Binding-site contacts:
Ligand atom OXT contacts residue GLU149 of chain 1.B at 3.2 Å (salt-bridge).
Ligand atom O contacts residue ASP175 of chain 1.B at 4.1 Å.
Ligand atom OXT contacts residue GLY172 of chain 1.B at 3.5 Å.
Ligand atom CA contacts residue GLU149 of chain 1.B at 4.0 Å.
Ligand atom CA contacts residue ARG70 of chain 1.B at 3.8 Å.
Ligand atom OXT contacts residue ASP175 of chain 1.B at 3.1 Å (salt-bridge).
Ligand atom CA contacts residue PHE170 of chain 1.B at 4.1 Å (hydrophobic).
Ligand atom O3 contacts residue CO1 of chain 1.J at 2.1 Å.
Ligand atom O3 contacts residue ASP175 of chain 1.B at 4.2 Å.
Ligand atom C contacts residue CO1 of chain 1.J at 2.9 Å.
Ligand atom CA contacts residue MG1 of chain 1.N at 2.9 Å.
Ligand atom O3 contacts residue GLY172 of chain 1.B at 4.2 Å.
Ligand atom OXT contacts residue MG1 of chain 1.N at 2.2 Å.
Ligand atom C contacts residue PRO173 of chain 1.B at 3.9 Å (hydrophobic).
Ligand atom O contacts residue GLY172 of chain 1.B at 3.5 Å.
Ligand atom O3 contacts residue GLU149 of chain 1.B at 3.3 Å (salt-bridge).
Ligand atom C contacts residue MG1 of chain 1.N at 2.9 Å.
Ligand atom CB contacts residue PHE170 of chain 1.B at 3.6 Å (hydrophobic).
Ligand atom OXT contacts residue VAL118 of chain 3.B at 4.3 Å.
Ligand atom OXT contacts residue PRO173 of chain 1.B at 4.1 Å.
Ligand atom O3 contacts residue ARG70 of chain 1.B at 2.9 Å (salt-bridge).
Ligand atom O contacts residue MG1 of chain 1.N at 4.2 Å.
Ligand atom C contacts residue GLY172 of chain 1.B at 3.4 Å.
Ligand atom O contacts residue CO1 of chain 1.J at 4.2 Å.
Ligand atom OXT contacts residue CO1 of chain 1.J at 2.2 Å.
Ligand atom O3 contacts residue MG1 of chain 1.N at 2.1 Å.
Ligand atom OXT contacts residue ALA174 of chain 1.B at 3.7 Å.
Ligand atom C contacts residue ASP175 of chain 1.B at 4.0 Å.
Ligand atom CB contacts residue ARG70 of chain 1.B at 4.1 Å.
Ligand atom CA contacts residue GLN147 of chain 1.B at 3.9 Å.
Ligand atom O contacts residue PRO173 of chain 1.B at 3.3 Å (h-bond).
Ligand atom C contacts residue GLU149 of chain 1.B at 4.0 Å.
Ligand atom CB contacts residue LEU212 of chain 1.B at 3.6 Å (hydrophobic).
Ligand atom O3 contacts residue PHE170 of chain 1.B at 4.2 Å.
Ligand atom CB contacts residue TRP19 of chain 1.B at 4.2 Å (hydrophobic).
Ligand atom O3 contacts residue GLN147 of chain 1.B at 3.0 Å (h-bond).
Ligand atom CA contacts residue CO1 of chain 1.J at 2.9 Å.
Ligand atom CA contacts residue GLY172 of chain 1.B at 3.8 Å.
Ligand atom O contacts residue ALA174 of chain 1.B at 3.0 Å (h-bond).
Ligand atom C contacts residue ALA174 of chain 1.B at 3.8 Å (hydrophobic).

Sequence of chain 1.B:
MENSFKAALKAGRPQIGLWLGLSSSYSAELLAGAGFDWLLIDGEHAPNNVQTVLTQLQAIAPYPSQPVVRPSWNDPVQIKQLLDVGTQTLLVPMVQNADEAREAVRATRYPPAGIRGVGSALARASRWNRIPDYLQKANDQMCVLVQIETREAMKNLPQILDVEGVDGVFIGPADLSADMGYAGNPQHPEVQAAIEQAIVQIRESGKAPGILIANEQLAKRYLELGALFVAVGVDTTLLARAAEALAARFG

A small-molecule ligand and the protein it binds are described below.
Small molecule (SMILES): CC(=O)C(=O)O

Sequence of chain 3.B:
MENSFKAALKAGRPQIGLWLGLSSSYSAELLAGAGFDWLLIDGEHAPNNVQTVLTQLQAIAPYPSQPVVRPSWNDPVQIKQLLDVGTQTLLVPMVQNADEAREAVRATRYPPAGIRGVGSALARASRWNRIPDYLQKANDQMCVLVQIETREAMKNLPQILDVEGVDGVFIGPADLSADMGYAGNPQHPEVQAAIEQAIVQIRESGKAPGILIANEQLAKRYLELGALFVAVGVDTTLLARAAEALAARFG